Binding-site contacts:
Ligand atom CBK contacts residue VAL35 of chain 1.B at 3.8 Å (hydrophobic).
Ligand atom CAL contacts residue CYS106 of chain 1.B at 1.9 Å (hydrophobic).
Ligand atom CBB contacts residue LEU173 of chain 1.B at 3.6 Å (hydrophobic).
Ligand atom C contacts residue SO41 of chain 1.I at 3.3 Å.
Ligand atom CAK contacts residue ALA107 of chain 1.B at 3.0 Å (hydrophobic).
Ligand atom CAC contacts residue ALA108 of chain 1.B at 3.6 Å (hydrophobic).
Ligand atom CBK contacts residue GLY28 of chain 1.B at 3.6 Å.
Ligand atom NAJ contacts residue LEU27 of chain 1.B at 3.6 Å.
Ligand atom NAW contacts residue ALA107 of chain 1.B at 3.1 Å (h-bond).
Ligand atom CAC contacts residue LEU27 of chain 1.B at 3.6 Å (hydrophobic).
Ligand atom CBC contacts residue ALA55 of chain 1.B at 3.6 Å (hydrophobic).
Ligand atom CAM contacts residue THR53 of chain 1.B at 3.5 Å.
Ligand atom CAF contacts residue CYS106 of chain 1.B at 2.8 Å (hydrophobic).
Ligand atom CAM contacts residue CYS106 of chain 1.B at 3.7 Å (hydrophobic).
Ligand atom CAD contacts residue LEU27 of chain 1.B at 3.3 Å (hydrophobic).
Ligand atom CAB contacts residue SO41 of chain 1.I at 3.3 Å.
Ligand atom CBA contacts residue LEU173 of chain 1.B at 3.5 Å (hydrophobic).
Ligand atom NAE contacts residue ALA107 of chain 1.B at 3.7 Å.
Ligand atom OAV contacts residue VAL54 of chain 1.B at 2.8 Å (h-bond).
Ligand atom CAG contacts residue SO41 of chain 1.I at 3.7 Å.
Ligand atom CAG contacts residue ALA108 of chain 1.B at 3.5 Å (hydrophobic).
Ligand atom NAJ contacts residue ALA107 of chain 1.B at 3.2 Å (h-bond).
Ligand atom NAE contacts residue CYS106 of chain 1.B at 3.6 Å.
Ligand atom CAD contacts residue ALA107 of chain 1.B at 3.6 Å (hydrophobic).
Ligand atom O contacts residue ARG37 of chain 1.B at 3.0 Å (salt-bridge).
Ligand atom NBF contacts residue VAL104 of chain 1.B at 3.6 Å.
Ligand atom NBF contacts residue ILE88 of chain 1.B at 3.6 Å.
Ligand atom NBG contacts residue LEU173 of chain 1.B at 3.6 Å.
Ligand atom OAX contacts residue ALA107 of chain 1.B at 3.4 Å (h-bond).
Ligand atom NAW contacts residue LEU27 of chain 1.B at 3.6 Å.
Ligand atom OAX contacts residue GLY110 of chain 1.B at 3.6 Å.
Ligand atom CBC contacts residue GLU105 of chain 1.B at 3.3 Å.
Ligand atom OAV contacts residue CYS106 of chain 1.B at 2.7 Å (h-bond).
Ligand atom CA contacts residue SO41 of chain 1.I at 3.5 Å.
Ligand atom O contacts residue SO41 of chain 1.I at 2.8 Å (h-bond).
Ligand atom CBH contacts residue LEU173 of chain 1.B at 3.8 Å (hydrophobic).
Ligand atom CAA contacts residue CYS106 of chain 1.B at 3.5 Å (hydrophobic).
Ligand atom NAE contacts residue LEU27 of chain 1.B at 3.5 Å.
Ligand atom NBF contacts residue LYS57 of chain 1.B at 3.5 Å.
Ligand atom NBD contacts residue ALA107 of chain 1.B at 3.2 Å (h-bond).

This protein binds this small molecule.
Small molecule (SMILES): COCCNc1cc(NC(=O)N2CCCc3cc(CN4CCN(C)CC4=O)c(C=O)nc32)ncc1C#N

Sequence of chain 1.B:
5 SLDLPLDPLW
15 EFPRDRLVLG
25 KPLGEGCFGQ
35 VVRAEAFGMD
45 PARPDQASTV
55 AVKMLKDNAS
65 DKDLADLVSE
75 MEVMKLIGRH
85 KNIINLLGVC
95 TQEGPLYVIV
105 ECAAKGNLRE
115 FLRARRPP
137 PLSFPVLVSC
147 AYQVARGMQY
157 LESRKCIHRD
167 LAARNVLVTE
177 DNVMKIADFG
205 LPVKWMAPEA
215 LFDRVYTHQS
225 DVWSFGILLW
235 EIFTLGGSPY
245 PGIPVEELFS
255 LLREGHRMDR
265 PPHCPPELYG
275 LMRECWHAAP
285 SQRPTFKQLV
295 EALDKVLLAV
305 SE